The small molecule below binds the protein below.
Small molecule (SMILES): CC(=O)N[C@@H]1[C@@H](O)[C@H](O)[C@@H](CO)O[C@H]1O

Sequence of chain 1.B:
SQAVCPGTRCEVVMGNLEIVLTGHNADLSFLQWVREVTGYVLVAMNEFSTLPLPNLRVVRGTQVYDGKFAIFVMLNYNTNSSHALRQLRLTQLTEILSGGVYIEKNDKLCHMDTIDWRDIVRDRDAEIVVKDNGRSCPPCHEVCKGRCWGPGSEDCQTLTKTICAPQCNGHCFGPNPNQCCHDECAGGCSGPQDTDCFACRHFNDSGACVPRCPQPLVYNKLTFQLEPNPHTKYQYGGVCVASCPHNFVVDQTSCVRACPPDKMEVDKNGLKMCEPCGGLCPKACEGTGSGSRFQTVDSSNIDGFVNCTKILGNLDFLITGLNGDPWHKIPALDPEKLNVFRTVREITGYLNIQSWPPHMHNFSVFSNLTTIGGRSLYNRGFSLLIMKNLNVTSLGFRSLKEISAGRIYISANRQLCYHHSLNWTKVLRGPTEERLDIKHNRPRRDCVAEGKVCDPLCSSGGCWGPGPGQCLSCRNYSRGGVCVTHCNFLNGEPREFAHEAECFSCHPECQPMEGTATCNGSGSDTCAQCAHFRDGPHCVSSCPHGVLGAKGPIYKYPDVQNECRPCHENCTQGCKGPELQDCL

Binding-site contacts:
Ligand atom N2 contacts residue GLY234 of chain 1.B at 4.4 Å.
Ligand atom C5 contacts residue ASN231 of chain 1.B at 3.7 Å.
Ligand atom C8 contacts residue CYS224 of chain 1.B at 3.8 Å (hydrophobic).
Ligand atom O7 contacts residue GLU63 of chain 1.B at 3.8 Å.
Ligand atom C4 contacts residue ASN231 of chain 1.B at 4.4 Å.
Ligand atom O5 contacts residue GLY234 of chain 1.B at 3.8 Å.
Ligand atom C8 contacts residue ALA226 of chain 1.B at 4.2 Å (hydrophobic).
Ligand atom O6 contacts residue SER233 of chain 1.B at 4.3 Å.
Ligand atom C6 contacts residue ALA8 of chain 1.B at 4.4 Å (hydrophobic).
Ligand atom O5 contacts residue SER233 of chain 1.B at 4.5 Å.
Ligand atom C1 contacts residue GLY234 of chain 1.B at 3.8 Å.
Ligand atom C7 contacts residue ASN231 of chain 1.B at 3.5 Å.
Ligand atom C7 contacts residue PHE225 of chain 1.B at 4.3 Å (hydrophobic).
Ligand atom C5 contacts residue SER233 of chain 1.B at 4.3 Å.
Ligand atom C8 contacts residue PHE225 of chain 1.B at 3.9 Å (hydrophobic).
Ligand atom O7 contacts residue PHE225 of chain 1.B at 4.1 Å.
Ligand atom C8 contacts residue CYS236 of chain 1.B at 4.2 Å (hydrophobic).
Ligand atom C2 contacts residue ASN231 of chain 1.B at 2.5 Å.
Ligand atom O3 contacts residue ARG62 of chain 1.B at 3.7 Å.
Ligand atom O3 contacts residue ASN231 of chain 1.B at 4.3 Å.
Ligand atom C3 contacts residue ASN231 of chain 1.B at 3.8 Å.
Ligand atom C8 contacts residue ASN231 of chain 1.B at 4.4 Å.
Ligand atom C8 contacts residue CYS227 of chain 1.B at 3.7 Å (hydrophobic).
Ligand atom O7 contacts residue ASN231 of chain 1.B at 3.7 Å.
Ligand atom O4 contacts residue ARG62 of chain 1.B at 2.7 Å (salt-bridge).
Ligand atom C4 contacts residue ARG62 of chain 1.B at 3.5 Å.
Ligand atom O3 contacts residue VAL39 of chain 1.B at 4.4 Å.
Ligand atom C5 contacts residue GLY234 of chain 1.B at 3.9 Å.
Ligand atom O5 contacts residue ASN231 of chain 1.B at 2.4 Å (h-bond).
Ligand atom N2 contacts residue ASN231 of chain 1.B at 3.2 Å (h-bond).
Ligand atom C1 contacts residue ASN231 of chain 1.B at 1.5 Å.
Ligand atom C6 contacts residue GLU38 of chain 1.B at 4.1 Å.
Ligand atom C3 contacts residue ARG62 of chain 1.B at 3.8 Å.
Ligand atom O3 contacts residue GLU38 of chain 1.B at 4.4 Å.